Sequence of chain 1.A:
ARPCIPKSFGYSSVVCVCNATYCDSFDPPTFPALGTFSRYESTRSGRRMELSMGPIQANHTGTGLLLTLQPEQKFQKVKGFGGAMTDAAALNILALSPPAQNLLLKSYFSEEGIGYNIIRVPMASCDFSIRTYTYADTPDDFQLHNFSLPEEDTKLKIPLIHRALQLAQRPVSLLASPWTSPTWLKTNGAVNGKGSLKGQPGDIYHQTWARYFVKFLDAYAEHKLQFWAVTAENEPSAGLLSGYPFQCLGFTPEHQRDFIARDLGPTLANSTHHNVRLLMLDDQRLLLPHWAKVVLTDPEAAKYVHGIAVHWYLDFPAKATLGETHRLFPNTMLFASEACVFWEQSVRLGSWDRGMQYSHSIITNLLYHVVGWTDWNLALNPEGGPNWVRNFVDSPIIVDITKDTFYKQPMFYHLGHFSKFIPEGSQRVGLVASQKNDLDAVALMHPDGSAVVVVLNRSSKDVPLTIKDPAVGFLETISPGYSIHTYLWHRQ

Binding-site contacts:
Ligand atom C5 contacts residue ASN59 of chain 1.A at 3.8 Å.
Ligand atom C8 contacts residue ALA58 of chain 1.A at 3.7 Å (hydrophobic).
Ligand atom C2 contacts residue ASN59 of chain 1.A at 2.4 Å.
Ligand atom C1 contacts residue ASN59 of chain 1.A at 1.5 Å.
Ligand atom C4 contacts residue ASN59 of chain 1.A at 4.1 Å.
Ligand atom N2 contacts residue ASN59 of chain 1.A at 3.0 Å (h-bond).
Ligand atom C7 contacts residue ASN59 of chain 1.A at 3.6 Å.
Ligand atom C3 contacts residue ASN59 of chain 1.A at 3.7 Å.
Ligand atom C7 contacts residue ALA58 of chain 1.A at 4.5 Å (hydrophobic).
Ligand atom O7 contacts residue ASN59 of chain 1.A at 3.7 Å.
Ligand atom O5 contacts residue ASN59 of chain 1.A at 2.5 Å (h-bond).

The protein below binds the small molecule below.
Small molecule (SMILES): CC(=O)N[C@H]1CO[C@H](CO[C@@H]2O[C@@H](C)[C@@H](O)[C@@H](O)[C@@H]2O)[C@@H](O)[C@@H]1O